Binding-site contacts:
Ligand atom O7 contacts residue ASN12 of chain 32.K at 3.6 Å.
Ligand atom C7 contacts residue ASN12 of chain 32.K at 3.9 Å.
Ligand atom C5 contacts residue ASN12 of chain 32.K at 4.2 Å.
Ligand atom O5 contacts residue ASN12 of chain 32.K at 2.8 Å (h-bond).
Ligand atom C2 contacts residue ASN12 of chain 32.K at 3.3 Å.
Ligand atom N2 contacts residue ASN12 of chain 32.K at 3.8 Å.
Ligand atom C1 contacts residue ASN12 of chain 32.K at 2.2 Å.

Sequence of chain 32.K:
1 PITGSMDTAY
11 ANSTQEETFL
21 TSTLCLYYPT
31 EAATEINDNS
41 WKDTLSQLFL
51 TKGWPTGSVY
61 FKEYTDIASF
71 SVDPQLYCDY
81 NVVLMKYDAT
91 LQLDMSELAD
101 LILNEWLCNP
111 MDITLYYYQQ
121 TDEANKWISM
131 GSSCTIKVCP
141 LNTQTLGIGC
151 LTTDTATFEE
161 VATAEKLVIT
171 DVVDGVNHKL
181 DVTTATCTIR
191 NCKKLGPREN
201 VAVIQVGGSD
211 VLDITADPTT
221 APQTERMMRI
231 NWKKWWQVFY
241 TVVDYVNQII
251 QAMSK

The protein below binds the small molecule below.
Small molecule (SMILES): CC(=O)N[C@H]1[C@H](O[C@H]2[C@H](O)[C@@H](NC(C)=O)CO[C@@H]2CO)O[C@H](CO)[C@@H](O)[C@@H]1O